Binding-site contacts:
Ligand atom C22 contacts residue ALA308 of chain 1.A at 3.4 Å (hydrophobic).
Ligand atom O12 contacts residue HIS233 of chain 1.A at 2.7 Å (h-bond).
Ligand atom O12 contacts residue HIS225 of chain 1.A at 3.0 Å (h-bond).
Ligand atom C6 contacts residue GLU258 of chain 1.A at 3.5 Å.
Ligand atom O12 contacts residue MN1 of chain 1.I at 2.7 Å.
Ligand atom O13 contacts residue MN1 of chain 1.J at 2.2 Å.
Ligand atom CL1 contacts residue ILE232 of chain 1.A at 3.6 Å.
Ligand atom C18 contacts residue HIS125 of chain 1.A at 3.5 Å.
Ligand atom C4 contacts residue MN1 of chain 1.J at 3.0 Å.
Ligand atom O13 contacts residue ASP145 of chain 1.A at 3.2 Å (salt-bridge).
Ligand atom C15 contacts residue ASN223 of chain 1.A at 3.4 Å.
Ligand atom C10 contacts residue GLU258 of chain 1.A at 3.5 Å.
Ligand atom C15 contacts residue HIS233 of chain 1.A at 3.5 Å.
Ligand atom C6 contacts residue ASP145 of chain 1.A at 3.3 Å.
Ligand atom O5 contacts residue MN1 of chain 1.J at 2.3 Å.
Ligand atom C21 contacts residue TYR338 of chain 1.A at 3.6 Å (hydrophobic).
Ligand atom C9 contacts residue ALA124 of chain 1.A at 3.5 Å (hydrophobic).
Ligand atom C19 contacts residue HIS125 of chain 1.A at 3.5 Å.
Ligand atom C10 contacts residue ASP145 of chain 1.A at 3.0 Å.
Ligand atom F25 contacts residue HIS276 of chain 1.A at 3.5 Å.
Ligand atom N3 contacts residue HIS125 of chain 1.A at 3.2 Å (h-bond).
Ligand atom C6 contacts residue MN1 of chain 1.I at 3.1 Å.
Ligand atom C14 contacts residue HIS233 of chain 1.A at 3.4 Å.
Ligand atom CL1 contacts residue HIS233 of chain 1.A at 3.5 Å.
Ligand atom O13 contacts residue GLU353 of chain 1.A at 3.0 Å (salt-bridge).
Ligand atom F25 contacts residue ALA308 of chain 1.A at 3.1 Å.
Ligand atom C7 contacts residue GLU258 of chain 1.A at 3.5 Å.
Ligand atom C14 contacts residue ASN223 of chain 1.A at 3.3 Å.
Ligand atom O13 contacts residue GLU258 of chain 1.A at 2.6 Å (salt-bridge).
Ligand atom C6 contacts residue MN1 of chain 1.J at 3.0 Å.
Ligand atom O5 contacts residue ASP145 of chain 1.A at 3.0 Å (salt-bridge).
Ligand atom O5 contacts residue PHE113 of chain 1.A at 3.2 Å.
Ligand atom O13 contacts residue ASP156 of chain 1.A at 3.4 Å (salt-bridge).
Ligand atom O12 contacts residue GLU258 of chain 1.A at 3.4 Å (salt-bridge).
Ligand atom C7 contacts residue MN1 of chain 1.I at 3.1 Å.
Ligand atom O5 contacts residue ASP156 of chain 1.A at 3.1 Å (salt-bridge).
Ligand atom O13 contacts residue MN1 of chain 1.I at 2.1 Å.
Ligand atom C1 contacts residue HIS125 of chain 1.A at 3.4 Å.
Ligand atom C7 contacts residue HIS233 of chain 1.A at 3.7 Å.
Ligand atom C4 contacts residue ASP145 of chain 1.A at 3.4 Å.

Sequence of chain 1.A:
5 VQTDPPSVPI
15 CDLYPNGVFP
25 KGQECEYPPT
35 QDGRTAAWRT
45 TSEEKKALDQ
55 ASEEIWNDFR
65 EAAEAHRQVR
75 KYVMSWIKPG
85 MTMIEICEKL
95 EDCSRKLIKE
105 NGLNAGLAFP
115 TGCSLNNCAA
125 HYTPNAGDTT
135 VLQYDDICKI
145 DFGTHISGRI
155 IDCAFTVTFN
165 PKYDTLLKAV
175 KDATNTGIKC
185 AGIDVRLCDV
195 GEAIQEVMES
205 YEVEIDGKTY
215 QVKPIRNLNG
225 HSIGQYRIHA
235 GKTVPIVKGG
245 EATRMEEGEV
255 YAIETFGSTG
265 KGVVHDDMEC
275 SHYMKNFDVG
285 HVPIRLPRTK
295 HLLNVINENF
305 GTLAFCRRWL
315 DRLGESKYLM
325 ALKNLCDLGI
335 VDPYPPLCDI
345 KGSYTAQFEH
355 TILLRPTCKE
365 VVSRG

A protein and the small-molecule ligand that binds it are described below.
Small molecule (SMILES): O=C(NCc1cc(F)cc(Cl)c1)[C@@]1(O)CCN(c2ccccc2)C1=O